The small molecule below binds the protein below.
Small molecule (SMILES): Cc1n[nH]c(C)c1S(=O)(=O)Nc1ccc2c[nH]nc2c1

Sequence of chain 2.A:
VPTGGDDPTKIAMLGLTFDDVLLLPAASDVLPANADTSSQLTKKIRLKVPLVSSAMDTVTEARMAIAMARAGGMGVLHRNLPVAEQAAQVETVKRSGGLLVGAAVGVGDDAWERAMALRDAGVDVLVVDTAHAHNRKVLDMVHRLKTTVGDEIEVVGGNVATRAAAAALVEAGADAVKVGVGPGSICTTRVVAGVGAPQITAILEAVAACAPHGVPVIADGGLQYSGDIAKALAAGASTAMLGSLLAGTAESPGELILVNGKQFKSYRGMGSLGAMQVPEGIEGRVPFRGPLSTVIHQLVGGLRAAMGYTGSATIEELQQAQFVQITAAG

Sequence of chain 4.A:
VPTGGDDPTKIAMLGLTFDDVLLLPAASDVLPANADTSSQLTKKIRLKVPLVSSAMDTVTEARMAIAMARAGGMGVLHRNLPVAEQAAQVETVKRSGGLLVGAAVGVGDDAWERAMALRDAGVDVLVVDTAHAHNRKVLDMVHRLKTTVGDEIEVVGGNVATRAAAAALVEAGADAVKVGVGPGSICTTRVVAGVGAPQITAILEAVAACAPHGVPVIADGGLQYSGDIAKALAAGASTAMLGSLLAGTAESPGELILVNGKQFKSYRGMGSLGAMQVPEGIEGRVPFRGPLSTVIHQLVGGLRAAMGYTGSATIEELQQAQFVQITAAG

Binding-site contacts:
Ligand atom S02 contacts residue GLY285 of chain 4.A at 3.9 Å.
Ligand atom C15 contacts residue ASN173 of chain 4.A at 4.0 Å.
Ligand atom N19 contacts residue CYS201 of chain 4.A at 4.1 Å.
Ligand atom N18 contacts residue IMP1 of chain 4.C at 4.2 Å.
Ligand atom N19 contacts residue IMP1 of chain 4.C at 3.4 Å.
Ligand atom N10 contacts residue IMP1 of chain 4.C at 3.7 Å.
Ligand atom N06 contacts residue ALA145 of chain 4.A at 3.6 Å (h-bond).
Ligand atom C17 contacts residue GLY196 of chain 4.A at 3.8 Å.
Ligand atom C05 contacts residue ALA145 of chain 4.A at 4.1 Å (hydrophobic).
Ligand atom C13 contacts residue ALA145 of chain 4.A at 3.7 Å (hydrophobic).
Ligand atom C05 contacts residue ARG93 of chain 4.A at 3.7 Å.
Ligand atom C05 contacts residue ASP143 of chain 4.A at 3.7 Å.
Ligand atom O01 contacts residue GLY285 of chain 4.A at 3.2 Å.
Ligand atom C03 contacts residue ALA145 of chain 4.A at 4.0 Å (hydrophobic).
Ligand atom O01 contacts residue MET284 of chain 4.A at 4.0 Å.
Ligand atom C04 contacts residue ALA145 of chain 4.A at 3.9 Å (hydrophobic).
Ligand atom O01 contacts residue IMP1 of chain 4.C at 3.2 Å.
Ligand atom C14 contacts residue ALA145 of chain 4.A at 4.0 Å (hydrophobic).
Ligand atom O20 contacts residue MET284 of chain 4.A at 3.2 Å.
Ligand atom C05 contacts residue THR144 of chain 4.A at 4.0 Å.
Ligand atom N19 contacts residue TYR347 of chain 2.A at 4.0 Å.
Ligand atom C13 contacts residue IMP1 of chain 4.C at 3.1 Å.
Ligand atom N07 contacts residue ALA145 of chain 4.A at 3.4 Å.
Ligand atom C17 contacts residue VAL195 of chain 4.A at 3.8 Å (hydrophobic).
Ligand atom C08 contacts residue ALA145 of chain 4.A at 3.7 Å (hydrophobic).
Ligand atom C12 contacts residue IMP1 of chain 4.C at 3.2 Å.
Ligand atom N18 contacts residue GLY194 of chain 4.A at 4.0 Å.
Ligand atom N19 contacts residue THR203 of chain 4.A at 3.2 Å (h-bond).
Ligand atom C11 contacts residue IMP1 of chain 4.C at 3.5 Å.
Ligand atom N18 contacts residue VAL195 of chain 4.A at 3.7 Å.
Ligand atom C15 contacts residue IMP1 of chain 4.C at 3.4 Å.
Ligand atom C14 contacts residue IMP1 of chain 4.C at 3.6 Å.
Ligand atom C17 contacts residue GLY194 of chain 4.A at 3.1 Å.
Ligand atom C12 contacts residue ALA145 of chain 4.A at 3.8 Å (hydrophobic).
Ligand atom C16 contacts residue IMP1 of chain 4.C at 3.7 Å.
Ligand atom C09 contacts residue GLU318 of chain 4.A at 3.7 Å.
Ligand atom N19 contacts residue ALA145 of chain 4.A at 4.0 Å.
Ligand atom N18 contacts residue THR203 of chain 4.A at 4.0 Å.
Ligand atom O20 contacts residue GLY285 of chain 4.A at 3.2 Å (h-bond).
Ligand atom N18 contacts residue GLY196 of chain 4.A at 3.1 Å (h-bond).